Binding-site contacts:
Ligand atom C20 contacts residue ARG210 of chain 1.B at 3.7 Å.
Ligand atom C16 contacts residue ASP157 of chain 1.B at 3.6 Å.
Ligand atom O5 contacts residue ARG183 of chain 1.B at 3.6 Å.
Ligand atom O4 contacts residue ARG210 of chain 1.B at 3.0 Å (salt-bridge).
Ligand atom C21 contacts residue EDO1 of chain 1.XA at 3.5 Å.
Ligand atom C22 contacts residue LEU67 of chain 1.B at 3.5 Å (hydrophobic).
Ligand atom C7 contacts residue ASP56 of chain 1.B at 3.4 Å.
Ligand atom C2 contacts residue ARG210 of chain 1.B at 3.5 Å.
Ligand atom O5 contacts residue LYS213 of chain 1.B at 3.7 Å.
Ligand atom C11 contacts residue TYR69 of chain 1.B at 3.3 Å (hydrophobic).
Ligand atom C21 contacts residue ARG210 of chain 1.B at 3.6 Å.
Ligand atom O5 contacts residue ASP157 of chain 1.B at 3.6 Å.
Ligand atom C3 contacts residue ARG210 of chain 1.B at 3.4 Å.
Ligand atom C13 contacts residue TYR69 of chain 1.B at 3.6 Å (hydrophobic).
Ligand atom C4 contacts residue ARG210 of chain 1.B at 3.5 Å.
Ligand atom C7 contacts residue PRO32 of chain 1.B at 3.5 Å (hydrophobic).
Ligand atom C17 contacts residue GLU207 of chain 1.B at 3.6 Å.
Ligand atom C18 contacts residue ASP157 of chain 1.B at 3.7 Å.
Ligand atom C19 contacts residue GLU207 of chain 1.B at 3.4 Å.
Ligand atom O3 contacts residue TYR69 of chain 1.B at 2.7 Å (h-bond).
Ligand atom O4 contacts residue GLU207 of chain 1.B at 2.7 Å (salt-bridge).
Ligand atom N1 contacts residue ASP157 of chain 1.B at 2.8 Å (salt-bridge).
Ligand atom C14 contacts residue PRO32 of chain 1.B at 3.7 Å (hydrophobic).
Ligand atom C14 contacts residue GLY15 of chain 1.B at 3.4 Å.
Ligand atom C19 contacts residue TYR69 of chain 1.B at 3.6 Å (hydrophobic).
Ligand atom C9 contacts residue GLN59 of chain 1.B at 3.7 Å.
Ligand atom C1 contacts residue ARG210 of chain 1.B at 3.7 Å.
Ligand atom O5 contacts residue ARG210 of chain 1.B at 3.6 Å.
Ligand atom S1 contacts residue ARG206 of chain 1.B at 3.4 Å.
Ligand atom C18 contacts residue TYR69 of chain 1.B at 3.6 Å (hydrophobic).
Ligand atom C20 contacts residue THR186 of chain 1.B at 3.6 Å.
Ligand atom C12 contacts residue TYR69 of chain 1.B at 3.4 Å (hydrophobic).
Ligand atom C22 contacts residue ARG62 of chain 1.B at 3.5 Å.
Ligand atom C10 contacts residue GLU207 of chain 1.B at 3.5 Å.
Ligand atom O3 contacts residue GLU207 of chain 1.B at 3.4 Å (salt-bridge).
Ligand atom O1 contacts residue LEU16 of chain 1.B at 3.5 Å.
Ligand atom O5 contacts residue THR186 of chain 1.B at 2.5 Å (h-bond).
Ligand atom C11 contacts residue GLU207 of chain 1.B at 3.6 Å.
Ligand atom S1 contacts residue THR186 of chain 1.B at 3.7 Å.
Ligand atom C20 contacts residue ASP157 of chain 1.B at 3.6 Å.

This small molecule binds to this protein.
Small molecule (SMILES): C/C1=C/C(=O)O[C@@H]2C[C@@H](CC[C@H](C)/C=C\C=C\CC1)O[C@@](O)([C@@H]1CSC(=O)N1)C2

Sequence of chain 1.B:
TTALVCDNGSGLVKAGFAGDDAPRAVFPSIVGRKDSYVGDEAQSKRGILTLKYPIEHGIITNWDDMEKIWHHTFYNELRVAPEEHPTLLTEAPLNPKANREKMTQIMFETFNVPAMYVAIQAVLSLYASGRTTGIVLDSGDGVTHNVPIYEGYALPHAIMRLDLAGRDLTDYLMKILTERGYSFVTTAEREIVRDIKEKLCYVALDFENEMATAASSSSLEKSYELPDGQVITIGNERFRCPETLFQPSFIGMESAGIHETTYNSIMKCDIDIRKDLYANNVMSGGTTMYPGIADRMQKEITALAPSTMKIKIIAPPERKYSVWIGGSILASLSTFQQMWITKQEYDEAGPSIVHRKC